A protein and the small-molecule ligand that binds it are described below.
Small molecule (SMILES): CC(C)CCC[C@@H](C)[C@H]1CC[C@H]2[C@@H]3CC=C4C[C@@H](O)CC[C@]4(C)[C@H]3CC[C@]12C

Sequence of chain 1.A:
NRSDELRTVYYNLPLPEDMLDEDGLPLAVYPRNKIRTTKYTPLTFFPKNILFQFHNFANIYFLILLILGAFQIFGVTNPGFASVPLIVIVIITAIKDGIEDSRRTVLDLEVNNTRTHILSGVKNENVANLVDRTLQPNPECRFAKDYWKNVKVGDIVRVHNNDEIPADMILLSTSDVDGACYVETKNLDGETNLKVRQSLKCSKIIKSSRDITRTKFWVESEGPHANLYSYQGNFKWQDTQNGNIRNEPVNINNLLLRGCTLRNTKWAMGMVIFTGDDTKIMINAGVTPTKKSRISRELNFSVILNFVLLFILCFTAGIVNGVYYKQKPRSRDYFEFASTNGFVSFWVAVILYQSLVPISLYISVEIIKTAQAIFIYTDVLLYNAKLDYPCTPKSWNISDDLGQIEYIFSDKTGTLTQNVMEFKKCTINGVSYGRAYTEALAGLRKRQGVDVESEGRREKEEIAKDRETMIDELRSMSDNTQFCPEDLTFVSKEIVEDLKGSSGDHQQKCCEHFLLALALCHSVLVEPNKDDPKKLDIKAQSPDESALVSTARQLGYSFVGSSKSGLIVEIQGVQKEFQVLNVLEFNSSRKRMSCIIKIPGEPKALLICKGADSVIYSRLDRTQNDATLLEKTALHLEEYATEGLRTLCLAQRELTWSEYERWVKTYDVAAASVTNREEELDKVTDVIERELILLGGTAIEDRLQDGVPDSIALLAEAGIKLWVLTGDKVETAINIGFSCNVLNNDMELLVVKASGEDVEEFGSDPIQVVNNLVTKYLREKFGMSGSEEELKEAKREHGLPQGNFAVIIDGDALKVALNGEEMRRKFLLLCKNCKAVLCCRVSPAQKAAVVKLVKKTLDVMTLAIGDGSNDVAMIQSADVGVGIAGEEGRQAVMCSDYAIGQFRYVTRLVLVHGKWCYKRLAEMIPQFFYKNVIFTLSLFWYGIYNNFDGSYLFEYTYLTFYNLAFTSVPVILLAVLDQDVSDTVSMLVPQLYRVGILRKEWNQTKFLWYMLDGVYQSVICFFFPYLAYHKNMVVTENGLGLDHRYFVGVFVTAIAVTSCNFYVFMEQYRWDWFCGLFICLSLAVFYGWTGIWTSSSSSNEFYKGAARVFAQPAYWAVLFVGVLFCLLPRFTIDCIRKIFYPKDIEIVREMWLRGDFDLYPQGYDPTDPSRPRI

Binding-site contacts:
Ligand atom C23 contacts residue TYR1447 of chain 1.A at 4.2 Å (hydrophobic).
Ligand atom C18 contacts residue ILE1439 of chain 1.A at 3.7 Å (hydrophobic).
Ligand atom C12 contacts residue ILE1439 of chain 1.A at 4.0 Å (hydrophobic).
Ligand atom C16 contacts residue TYR1447 of chain 1.A at 4.1 Å (hydrophobic).
Ligand atom C11 contacts residue ILE1439 of chain 1.A at 3.7 Å (hydrophobic).
Ligand atom C15 contacts residue ILE1442 of chain 1.A at 4.4 Å (hydrophobic).
Ligand atom C19 contacts residue THR1438 of chain 1.A at 4.5 Å.
Ligand atom O1 contacts residue MET388 of chain 1.B at 4.3 Å.
Ligand atom C7 contacts residue PHE395 of chain 1.B at 4.5 Å (hydrophobic).
Ligand atom C24 contacts residue TYR1447 of chain 1.A at 3.7 Å (hydrophobic).
Ligand atom O1 contacts residue ILE391 of chain 1.B at 4.0 Å.
Ligand atom C4 contacts residue ILE391 of chain 1.B at 4.4 Å (hydrophobic).
Ligand atom C6 contacts residue PHE395 of chain 1.B at 4.3 Å (hydrophobic).
Ligand atom C18 contacts residue ILE1442 of chain 1.A at 3.6 Å (hydrophobic).
Ligand atom C8 contacts residue ILE1442 of chain 1.A at 4.4 Å (hydrophobic).
Ligand atom C19 contacts residue ILE1442 of chain 1.A at 3.7 Å (hydrophobic).
Ligand atom C22 contacts residue TYR1447 of chain 1.A at 3.7 Å (hydrophobic).
Ligand atom C19 contacts residue ILE1439 of chain 1.A at 4.2 Å (hydrophobic).

Sequence of chain 1.B:
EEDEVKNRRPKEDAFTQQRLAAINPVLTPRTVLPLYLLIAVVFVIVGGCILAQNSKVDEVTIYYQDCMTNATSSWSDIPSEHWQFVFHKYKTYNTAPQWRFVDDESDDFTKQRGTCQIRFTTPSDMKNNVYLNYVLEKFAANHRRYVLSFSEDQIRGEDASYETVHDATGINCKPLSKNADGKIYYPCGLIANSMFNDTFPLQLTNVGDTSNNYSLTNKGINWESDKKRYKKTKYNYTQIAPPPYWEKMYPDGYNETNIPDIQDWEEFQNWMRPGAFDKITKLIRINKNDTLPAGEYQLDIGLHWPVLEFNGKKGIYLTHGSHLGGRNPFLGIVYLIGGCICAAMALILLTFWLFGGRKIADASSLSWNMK